This small molecule binds to this protein.
Small molecule (SMILES): [H]/N=C(/Nc1cccc(CN(CC)CCc2cccc(F)c2)c1)c1cccs1

Sequence of chain 1.A:
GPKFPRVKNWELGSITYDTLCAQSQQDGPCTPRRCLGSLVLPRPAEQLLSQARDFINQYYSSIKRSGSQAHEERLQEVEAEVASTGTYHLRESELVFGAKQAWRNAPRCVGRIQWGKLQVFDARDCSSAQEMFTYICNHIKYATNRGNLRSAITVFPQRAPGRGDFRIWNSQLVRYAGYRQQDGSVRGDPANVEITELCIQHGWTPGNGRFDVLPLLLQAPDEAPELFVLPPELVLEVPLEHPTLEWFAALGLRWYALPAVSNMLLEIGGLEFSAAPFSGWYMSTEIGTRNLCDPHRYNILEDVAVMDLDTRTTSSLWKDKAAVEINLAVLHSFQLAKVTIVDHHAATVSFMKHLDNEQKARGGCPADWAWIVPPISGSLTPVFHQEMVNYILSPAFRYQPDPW

Sequence of chain 1.B:
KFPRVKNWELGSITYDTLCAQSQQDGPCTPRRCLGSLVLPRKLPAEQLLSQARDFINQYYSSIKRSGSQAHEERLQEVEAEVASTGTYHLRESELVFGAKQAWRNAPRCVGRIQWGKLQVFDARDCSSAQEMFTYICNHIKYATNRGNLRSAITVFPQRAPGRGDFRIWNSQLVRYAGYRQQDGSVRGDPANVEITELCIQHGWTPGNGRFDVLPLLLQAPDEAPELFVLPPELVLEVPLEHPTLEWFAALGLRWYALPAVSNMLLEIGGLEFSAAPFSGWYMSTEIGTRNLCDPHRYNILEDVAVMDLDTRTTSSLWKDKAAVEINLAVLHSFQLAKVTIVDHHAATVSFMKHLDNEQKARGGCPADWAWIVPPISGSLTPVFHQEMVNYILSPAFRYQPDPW

Binding-site contacts:
Ligand atom F33 contacts residue TRP37 of chain 1.B at 3.8 Å.
Ligand atom C14 contacts residue HEM1 of chain 1.C at 3.7 Å.
Ligand atom C32 contacts residue GOL1 of chain 1.G at 3.8 Å.
Ligand atom C03 contacts residue PRO297 of chain 1.A at 3.4 Å (hydrophobic).
Ligand atom C11 contacts residue GLU324 of chain 1.A at 3.4 Å.
Ligand atom C04 contacts residue VAL299 of chain 1.A at 3.6 Å (hydrophobic).
Ligand atom C03 contacts residue SER317 of chain 1.A at 3.8 Å.
Ligand atom C15 contacts residue VAL299 of chain 1.A at 3.8 Å (hydrophobic).
Ligand atom C35 contacts residue LEU68 of chain 1.A at 3.7 Å (hydrophobic).
Ligand atom C22 contacts residue HEM1 of chain 1.C at 3.6 Å.
Ligand atom C21 contacts residue HEM1 of chain 1.C at 3.4 Å.
Ligand atom C13 contacts residue VAL299 of chain 1.A at 3.6 Å (hydrophobic).
Ligand atom C35 contacts residue TYR438 of chain 1.A at 3.4 Å (hydrophobic).
Ligand atom N08 contacts residue TRP319 of chain 1.A at 3.0 Å (h-bond).
Ligand atom C02 contacts residue PHE316 of chain 1.A at 3.7 Å (hydrophobic).
Ligand atom N07 contacts residue GLU324 of chain 1.A at 2.6 Å (salt-bridge).
Ligand atom C11 contacts residue HEM1 of chain 1.C at 3.6 Å.
Ligand atom S01 contacts residue HEM1 of chain 1.C at 3.3 Å.
Ligand atom C16 contacts residue HEM1 of chain 1.C at 3.8 Å.
Ligand atom C14 contacts residue VAL299 of chain 1.A at 3.5 Å (hydrophobic).
Ligand atom C34 contacts residue LEU68 of chain 1.A at 3.9 Å (hydrophobic).
Ligand atom C12 contacts residue HEM1 of chain 1.C at 3.6 Å.
Ligand atom C02 contacts residue SER317 of chain 1.A at 3.5 Å.
Ligand atom C06 contacts residue GLU324 of chain 1.A at 3.4 Å.
Ligand atom C13 contacts residue HEM1 of chain 1.C at 3.5 Å.
Ligand atom C02 contacts residue GLY318 of chain 1.A at 3.2 Å.
Ligand atom C15 contacts residue HEM1 of chain 1.C at 3.6 Å.
Ligand atom N08 contacts residue GLU324 of chain 1.A at 2.9 Å (salt-bridge).
Ligand atom C03 contacts residue PHE316 of chain 1.A at 3.4 Å (hydrophobic).
Ligand atom C36 contacts residue TYR438 of chain 1.A at 3.2 Å (hydrophobic).
Ligand atom C04 contacts residue PRO297 of chain 1.A at 3.6 Å (hydrophobic).
Ligand atom C16 contacts residue GLU324 of chain 1.A at 3.8 Å.
Ligand atom N18 contacts residue HEM1 of chain 1.C at 2.9 Å (h-bond).
Ligand atom C03 contacts residue VAL299 of chain 1.A at 3.7 Å (hydrophobic).
Ligand atom C02 contacts residue HEM1 of chain 1.C at 3.6 Å.
Ligand atom C22 contacts residue TRP410 of chain 1.A at 3.8 Å (hydrophobic).
Ligand atom N08 contacts residue HEM1 of chain 1.C at 3.8 Å.
Ligand atom C36 contacts residue HEM1 of chain 1.C at 3.7 Å.
Ligand atom C17 contacts residue HEM1 of chain 1.C at 3.7 Å.
Ligand atom S01 contacts residue GLY318 of chain 1.A at 3.8 Å.